Sequence of chain 4.A:
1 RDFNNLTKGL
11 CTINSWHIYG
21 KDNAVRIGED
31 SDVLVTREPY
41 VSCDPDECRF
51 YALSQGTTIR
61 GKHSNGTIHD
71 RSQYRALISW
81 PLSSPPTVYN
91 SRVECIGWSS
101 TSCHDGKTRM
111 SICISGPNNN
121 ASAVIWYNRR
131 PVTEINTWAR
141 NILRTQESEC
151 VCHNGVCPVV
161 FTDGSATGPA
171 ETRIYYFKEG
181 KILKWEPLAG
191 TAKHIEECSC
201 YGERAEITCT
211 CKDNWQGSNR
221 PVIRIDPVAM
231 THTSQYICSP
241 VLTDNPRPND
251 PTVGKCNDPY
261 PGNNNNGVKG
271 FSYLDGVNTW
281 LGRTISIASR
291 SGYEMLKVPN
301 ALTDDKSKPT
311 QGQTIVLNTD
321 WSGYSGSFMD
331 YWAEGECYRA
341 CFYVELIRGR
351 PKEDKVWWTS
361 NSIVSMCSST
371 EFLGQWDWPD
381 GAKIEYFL

The small molecule below binds the protein below.
Small molecule (SMILES): CC(=O)N[C@H]1[C@H](O[C@H]2[C@H](O)[C@@H](NC(C)=O)CO[C@@H]2CO)O[C@H](CO)[C@@H](O)[C@@H]1O

Binding-site contacts:
Ligand atom C5 contacts residue ASN154 of chain 4.A at 3.5 Å.
Ligand atom C2 contacts residue ASN5 of chain 4.A at 2.5 Å.
Ligand atom C8 contacts residue ASP2 of chain 4.A at 3.8 Å.
Ligand atom O5 contacts residue ASP2 of chain 4.A at 3.9 Å.
Ligand atom C7 contacts residue ASP2 of chain 4.A at 3.9 Å.
Ligand atom N2 contacts residue ASN5 of chain 4.A at 2.9 Å (h-bond).
Ligand atom O7 contacts residue ASN5 of chain 4.A at 4.1 Å.
Ligand atom C3 contacts residue ASN5 of chain 4.A at 3.9 Å.
Ligand atom N2 contacts residue ASP2 of chain 4.A at 3.8 Å.
Ligand atom C2 contacts residue PHE3 of chain 4.A at 3.7 Å (hydrophobic).
Ligand atom C7 contacts residue PHE3 of chain 4.A at 3.6 Å (hydrophobic).
Ligand atom C8 contacts residue ASN154 of chain 4.A at 4.2 Å.
Ligand atom C3 contacts residue ASP2 of chain 4.A at 3.9 Å.
Ligand atom C5 contacts residue ASN5 of chain 4.A at 3.7 Å.
Ligand atom O5 contacts residue ASN5 of chain 4.A at 2.3 Å (h-bond).
Ligand atom C1 contacts residue PHE3 of chain 4.A at 3.6 Å (hydrophobic).
Ligand atom C6 contacts residue ASN154 of chain 4.A at 4.4 Å.
Ligand atom C1 contacts residue ASN154 of chain 4.A at 4.1 Å.
Ligand atom C3 contacts residue PHE3 of chain 4.A at 4.3 Å (hydrophobic).
Ligand atom O5 contacts residue ASN154 of chain 4.A at 3.8 Å.
Ligand atom C6 contacts residue ASP2 of chain 4.A at 3.6 Å.
Ligand atom C4 contacts residue ASN5 of chain 4.A at 4.3 Å.
Ligand atom O6 contacts residue ASP2 of chain 4.A at 2.7 Å (salt-bridge).
Ligand atom C8 contacts residue PHE3 of chain 4.A at 3.5 Å (hydrophobic).
Ligand atom C5 contacts residue ASP2 of chain 4.A at 4.4 Å.
Ligand atom C1 contacts residue ASN5 of chain 4.A at 1.5 Å.
Ligand atom O6 contacts residue ASN154 of chain 4.A at 3.4 Å (h-bond).
Ligand atom O3 contacts residue ASP2 of chain 4.A at 2.7 Å (salt-bridge).
Ligand atom N2 contacts residue PHE3 of chain 4.A at 2.8 Å (h-bond).
Ligand atom C7 contacts residue ASN5 of chain 4.A at 3.7 Å.